Sequence of chain 2.B:
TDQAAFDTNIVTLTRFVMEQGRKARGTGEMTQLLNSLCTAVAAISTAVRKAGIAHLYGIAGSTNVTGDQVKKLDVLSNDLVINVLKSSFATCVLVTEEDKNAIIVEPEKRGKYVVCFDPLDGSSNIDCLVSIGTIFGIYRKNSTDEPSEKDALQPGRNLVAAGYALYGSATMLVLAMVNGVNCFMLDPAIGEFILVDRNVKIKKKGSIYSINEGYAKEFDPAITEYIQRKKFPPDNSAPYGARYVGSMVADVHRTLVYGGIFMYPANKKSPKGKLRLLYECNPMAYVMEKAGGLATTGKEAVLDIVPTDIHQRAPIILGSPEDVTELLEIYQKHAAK

This protein binds this small molecule.
Small molecule (SMILES): O=P(O)(O)OC[C@H]1O[C@](O)(CO)[C@@H](O)[C@@H]1O

Sequence of chain 2.A:
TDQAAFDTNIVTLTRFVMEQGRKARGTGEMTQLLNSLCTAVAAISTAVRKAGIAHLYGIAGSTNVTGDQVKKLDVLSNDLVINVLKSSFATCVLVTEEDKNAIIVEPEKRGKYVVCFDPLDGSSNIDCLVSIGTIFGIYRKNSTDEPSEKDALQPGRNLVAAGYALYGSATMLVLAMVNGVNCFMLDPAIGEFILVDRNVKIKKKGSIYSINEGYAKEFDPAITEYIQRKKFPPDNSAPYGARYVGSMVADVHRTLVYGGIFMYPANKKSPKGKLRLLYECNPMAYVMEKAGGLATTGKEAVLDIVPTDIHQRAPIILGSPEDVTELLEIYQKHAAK

Binding-site contacts:
Ligand atom O1 contacts residue GLU280 of chain 2.B at 2.8 Å (salt-bridge).
Ligand atom P contacts residue LYS274 of chain 2.B at 3.6 Å.
Ligand atom O1 contacts residue ASP121 of chain 2.B at 4.0 Å.
Ligand atom C4 contacts residue MET248 of chain 2.B at 3.6 Å (hydrophobic).
Ligand atom P contacts residue TYR215 of chain 2.B at 3.9 Å.
Ligand atom P contacts residue ASN212 of chain 2.B at 3.8 Å.
Ligand atom C6 contacts residue GLY246 of chain 2.B at 4.0 Å.
Ligand atom O3 contacts residue ASP121 of chain 2.B at 3.2 Å (salt-bridge).
Ligand atom O2P contacts residue ARG243 of chain 2.A at 2.9 Å (salt-bridge).
Ligand atom O4 contacts residue MET248 of chain 2.B at 3.0 Å (h-bond).
Ligand atom O4 contacts residue SER247 of chain 2.B at 3.8 Å.
Ligand atom C4 contacts residue GLY246 of chain 2.B at 3.8 Å.
Ligand atom C6 contacts residue TYR244 of chain 2.B at 3.5 Å (hydrophobic).
Ligand atom O3P contacts residue LYS274 of chain 2.B at 2.8 Å (salt-bridge).
Ligand atom O2P contacts residue ASN212 of chain 2.B at 3.0 Å (h-bond).
Ligand atom C1 contacts residue LEU275 of chain 2.B at 3.4 Å (hydrophobic).
Ligand atom O2 contacts residue ASP121 of chain 2.B at 4.0 Å.
Ligand atom O2P contacts residue TYR215 of chain 2.B at 3.8 Å.
Ligand atom O3 contacts residue MET248 of chain 2.B at 3.1 Å (h-bond).
Ligand atom O3P contacts residue TYR215 of chain 2.B at 2.9 Å (h-bond).
Ligand atom O3 contacts residue SER247 of chain 2.B at 3.9 Å.
Ligand atom O5 contacts residue LYS274 of chain 2.B at 3.7 Å.
Ligand atom O1P contacts residue TYR264 of chain 2.B at 3.3 Å.
Ligand atom C3 contacts residue ASP121 of chain 2.B at 4.1 Å.
Ligand atom O1 contacts residue LEU275 of chain 2.B at 3.4 Å.
Ligand atom P contacts residue ARG243 of chain 2.A at 3.9 Å.
Ligand atom C6 contacts residue LYS274 of chain 2.B at 4.1 Å.
Ligand atom O1P contacts residue TYR215 of chain 2.B at 4.1 Å.
Ligand atom P contacts residue TYR264 of chain 2.B at 4.0 Å.
Ligand atom P contacts residue TYR244 of chain 2.B at 3.9 Å.
Ligand atom O6 contacts residue LYS274 of chain 2.B at 3.1 Å (salt-bridge).
Ligand atom C3 contacts residue MET248 of chain 2.B at 3.8 Å (hydrophobic).
Ligand atom O1P contacts residue TYR244 of chain 2.B at 2.5 Å (h-bond).
Ligand atom O6 contacts residue ARG243 of chain 2.A at 3.7 Å.
Ligand atom O1 contacts residue MN1 of chain 2.G at 3.1 Å.
Ligand atom O3P contacts residue TYR264 of chain 2.B at 3.0 Å (h-bond).
Ligand atom C1 contacts residue LYS274 of chain 2.B at 3.9 Å.
Ligand atom O1P contacts residue ASN212 of chain 2.B at 3.3 Å (h-bond).
Ligand atom O1P contacts residue ARG243 of chain 2.A at 4.1 Å.
Ligand atom C3 contacts residue LEU275 of chain 2.B at 4.0 Å (hydrophobic).